Sequence of chain 1.B:
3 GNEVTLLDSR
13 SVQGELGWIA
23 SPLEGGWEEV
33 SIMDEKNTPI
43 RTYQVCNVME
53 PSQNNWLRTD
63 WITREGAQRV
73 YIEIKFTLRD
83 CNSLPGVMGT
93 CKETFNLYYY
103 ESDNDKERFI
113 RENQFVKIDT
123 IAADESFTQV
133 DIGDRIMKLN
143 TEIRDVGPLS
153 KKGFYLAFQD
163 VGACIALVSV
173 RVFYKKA

This protein binds this small molecule.
Small molecule (SMILES): CC(C)[C@@H]1NC(=O)[C@@H](NC(=O)[C@H](Cc2ccc(O)cc2)NC(=O)[C@@H]2CCCN2C(=O)[C@H](C)N)CSSC[C@@H](C(N)=O)NC(=O)[C@H](CO)NC(=O)[C@H](CC2=CN=C3C=CC=CC23)NC(=O)[C@H](CO)NC(=O)CCNC(=O)[C@H](CCCN=C(N)N)NC(=O)[C@H](Cc2ccc(O)cc2)NC1=O

Binding-site contacts:
Ligand atom N contacts residue CYS48 of chain 1.B at 3.6 Å (h-bond).
Ligand atom CA contacts residue GLN46 of chain 1.B at 3.7 Å.
Ligand atom OG contacts residue ARG137 of chain 1.B at 3.3 Å (salt-bridge).
Ligand atom OH contacts residue LEU141 of chain 1.B at 3.5 Å.
Ligand atom CD1 contacts residue ARG81 of chain 1.B at 3.6 Å.
Ligand atom CG contacts residue GOL1 of chain 1.P at 3.2 Å.
Ligand atom CA contacts residue ARG137 of chain 1.B at 3.8 Å.
Ligand atom CB contacts residue GLN46 of chain 1.B at 3.6 Å.
Ligand atom N contacts residue GLN46 of chain 1.B at 3.0 Å (h-bond).
Ligand atom CZ contacts residue PRO87 of chain 1.B at 3.8 Å (hydrophobic).
Ligand atom CB contacts residue GOL1 of chain 1.P at 3.2 Å.
Ligand atom CD1 contacts residue THR79 of chain 1.B at 3.8 Å.
Ligand atom OH contacts residue PRO87 of chain 1.B at 3.0 Å (h-bond).
Ligand atom CA contacts residue GOL1 of chain 1.P at 3.2 Å.
Ligand atom SG contacts residue LEU86 of chain 1.B at 3.4 Å.
Ligand atom NE1 contacts residue THR79 of chain 1.B at 3.0 Å (h-bond).
Ligand atom CZ2 contacts residue THR79 of chain 1.B at 3.6 Å.
Ligand atom CE2 contacts residue ARG81 of chain 1.B at 3.7 Å.
Ligand atom CE1 contacts residue THR79 of chain 1.B at 3.8 Å.
Ligand atom O contacts residue CYS48 of chain 1.B at 3.8 Å.
Ligand atom CB contacts residue ARG137 of chain 1.B at 3.4 Å.
Ligand atom OH contacts residue MET139 of chain 1.B at 3.5 Å.
Ligand atom CG contacts residue THR79 of chain 1.B at 3.7 Å.
Ligand atom CB contacts residue ARG81 of chain 1.B at 3.5 Å.
Ligand atom CZ3 contacts residue CYS166 of chain 1.B at 3.7 Å (hydrophobic).
Ligand atom O contacts residue ILE34 of chain 1.B at 3.5 Å.
Ligand atom CB contacts residue CYS48 of chain 1.B at 3.8 Å (hydrophobic).
Ligand atom C contacts residue ARG137 of chain 1.B at 3.8 Å.
Ligand atom N contacts residue CYS48 of chain 1.B at 3.8 Å.
Ligand atom CD2 contacts residue ARG81 of chain 1.B at 3.4 Å.
Ligand atom SG contacts residue ARG81 of chain 1.B at 3.7 Å.
Ligand atom O contacts residue ARG137 of chain 1.B at 3.5 Å (salt-bridge).
Ligand atom CD2 contacts residue THR79 of chain 1.B at 3.8 Å.
Ligand atom CD contacts residue GOL1 of chain 1.P at 3.5 Å.
Ligand atom CD2 contacts residue VAL50 of chain 1.B at 3.5 Å (hydrophobic).
Ligand atom CE2 contacts residue THR79 of chain 1.B at 3.8 Å.
Ligand atom CG contacts residue ARG81 of chain 1.B at 3.4 Å.
Ligand atom N contacts residue GOL1 of chain 1.P at 3.4 Å.
Ligand atom CB contacts residue CYS166 of chain 1.B at 3.8 Å (hydrophobic).
Ligand atom O contacts residue GLN46 of chain 1.B at 3.1 Å (h-bond).